The protein below binds the small molecule below.
Small molecule (SMILES): CC(=O)N[C@@H]1[C@@H](O)[C@H](O)[C@@H](CO)O[C@H]1O

Sequence of chain 39.K:
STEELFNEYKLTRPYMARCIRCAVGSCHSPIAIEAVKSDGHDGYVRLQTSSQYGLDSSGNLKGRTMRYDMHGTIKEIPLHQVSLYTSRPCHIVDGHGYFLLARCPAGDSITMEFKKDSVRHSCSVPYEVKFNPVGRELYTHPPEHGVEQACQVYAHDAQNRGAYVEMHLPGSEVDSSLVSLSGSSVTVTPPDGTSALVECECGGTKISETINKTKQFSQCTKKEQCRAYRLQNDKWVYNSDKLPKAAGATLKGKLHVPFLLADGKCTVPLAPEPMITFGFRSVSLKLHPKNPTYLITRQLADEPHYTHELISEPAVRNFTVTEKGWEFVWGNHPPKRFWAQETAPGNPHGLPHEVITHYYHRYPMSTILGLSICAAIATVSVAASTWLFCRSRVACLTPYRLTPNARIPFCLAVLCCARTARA

Binding-site contacts:
Ligand atom O6 contacts residue ASN318 of chain 39.K at 3.0 Å (h-bond).
Ligand atom O6 contacts residue SER284 of chain 39.K at 2.9 Å (h-bond).
Ligand atom O4 contacts residue ASN318 of chain 39.K at 4.5 Å.
Ligand atom C6 contacts residue SER284 of chain 39.K at 3.4 Å.
Ligand atom C6 contacts residue ASN318 of chain 39.K at 3.2 Å.